A small-molecule ligand and the protein it binds are described below.
Small molecule (SMILES): Cc1cc(N)nc(CCc2cc(F)cc(CC[C@@H]3C[C@H](F)CN3C)c2)c1

Binding-site contacts:
Ligand atom C16 contacts residue HEM1 of chain 1.C at 3.7 Å.
Ligand atom C25 contacts residue ASP301 of chain 1.A at 3.7 Å.
Ligand atom C16 contacts residue GLU296 of chain 1.A at 3.5 Å.
Ligand atom F13 contacts residue TYR292 of chain 1.A at 3.5 Å.
Ligand atom N01 contacts residue HEM1 of chain 1.C at 3.6 Å.
Ligand atom C14 contacts residue GLN182 of chain 1.A at 3.4 Å.
Ligand atom F13 contacts residue PRO269 of chain 1.A at 3.3 Å.
Ligand atom C21 contacts residue ARG300 of chain 1.A at 3.4 Å.
Ligand atom C25 contacts residue ARG307 of chain 1.A at 3.6 Å.
Ligand atom C03 contacts residue PRO269 of chain 1.A at 3.6 Å (hydrophobic).
Ligand atom C02 contacts residue HEM1 of chain 1.C at 3.5 Å.
Ligand atom C03 contacts residue HEM1 of chain 1.C at 3.4 Å.
Ligand atom C02 contacts residue PRO269 of chain 1.A at 3.7 Å (hydrophobic).
Ligand atom C06 contacts residue GLU296 of chain 1.A at 3.6 Å.
Ligand atom F23 contacts residue H4B1 of chain 1.D at 2.9 Å.
Ligand atom C03 contacts residue TRP291 of chain 1.A at 3.7 Å (hydrophobic).
Ligand atom N02 contacts residue HEM1 of chain 1.C at 3.5 Å.
Ligand atom F23 contacts residue HEM1 of chain 1.C at 3.2 Å.
Ligand atom C04 contacts residue HEM1 of chain 1.C at 3.7 Å.
Ligand atom C13 contacts residue GLN182 of chain 1.A at 3.1 Å.
Ligand atom C09 contacts residue VAL271 of chain 1.A at 3.3 Å (hydrophobic).
Ligand atom N02 contacts residue TYR292 of chain 1.A at 3.6 Å.
Ligand atom C12 contacts residue VAL271 of chain 1.A at 3.7 Å (hydrophobic).
Ligand atom F13 contacts residue ALA270 of chain 1.A at 3.5 Å.
Ligand atom N02 contacts residue PRO269 of chain 1.A at 3.7 Å.
Ligand atom C12 contacts residue GLN182 of chain 1.A at 3.7 Å.
Ligand atom C14 contacts residue TYR292 of chain 1.A at 3.4 Å (hydrophobic).
Ligand atom C18 contacts residue ASP301 of chain 1.A at 3.1 Å.
Ligand atom C02 contacts residue GLU296 of chain 1.A at 3.5 Å.
Ligand atom C22 contacts residue ARG300 of chain 1.A at 3.6 Å.
Ligand atom N01 contacts residue GLU296 of chain 1.A at 2.7 Å (salt-bridge).
Ligand atom N21 contacts residue ARG300 of chain 1.A at 3.5 Å.
Ligand atom C08 contacts residue HEM1 of chain 1.C at 3.3 Å.
Ligand atom N02 contacts residue GLU296 of chain 1.A at 2.6 Å (salt-bridge).
Ligand atom C07 contacts residue HEM1 of chain 1.C at 3.4 Å.
Ligand atom C07 contacts residue GLY290 of chain 1.A at 3.5 Å.
Ligand atom N02 contacts residue TRP291 of chain 1.A at 2.6 Å (h-bond).
Ligand atom C08 contacts residue GLU296 of chain 1.A at 3.6 Å.
Ligand atom C02 contacts residue TRP291 of chain 1.A at 3.6 Å (hydrophobic).
Ligand atom F13 contacts residue GLN182 of chain 1.A at 2.6 Å.

Sequence of chain 1.A:
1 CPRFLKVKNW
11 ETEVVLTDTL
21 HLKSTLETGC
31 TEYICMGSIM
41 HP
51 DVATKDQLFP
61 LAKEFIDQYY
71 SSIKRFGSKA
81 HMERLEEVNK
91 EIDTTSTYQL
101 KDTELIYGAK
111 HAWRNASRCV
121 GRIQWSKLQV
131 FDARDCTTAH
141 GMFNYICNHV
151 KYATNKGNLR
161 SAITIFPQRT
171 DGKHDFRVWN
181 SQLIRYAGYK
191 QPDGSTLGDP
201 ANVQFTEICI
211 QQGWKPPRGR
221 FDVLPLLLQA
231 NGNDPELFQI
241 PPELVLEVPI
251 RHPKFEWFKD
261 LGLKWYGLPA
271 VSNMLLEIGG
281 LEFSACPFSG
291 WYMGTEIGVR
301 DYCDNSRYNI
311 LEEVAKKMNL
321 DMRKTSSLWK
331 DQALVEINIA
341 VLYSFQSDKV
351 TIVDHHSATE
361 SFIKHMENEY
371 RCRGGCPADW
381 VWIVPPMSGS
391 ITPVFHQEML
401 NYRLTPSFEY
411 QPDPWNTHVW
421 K